A protein and the small-molecule ligand that binds it are described below.
Small molecule (SMILES): Nc1ncnc2c1c(OC(F)F)nn2[C@@H]1O[C@H](COS(=O)(=O)NC(=O)[C@@H](N)Cc2ccc(O)cc2)[C@@H](O)[C@H]1O

Sequence of chain 1.A:
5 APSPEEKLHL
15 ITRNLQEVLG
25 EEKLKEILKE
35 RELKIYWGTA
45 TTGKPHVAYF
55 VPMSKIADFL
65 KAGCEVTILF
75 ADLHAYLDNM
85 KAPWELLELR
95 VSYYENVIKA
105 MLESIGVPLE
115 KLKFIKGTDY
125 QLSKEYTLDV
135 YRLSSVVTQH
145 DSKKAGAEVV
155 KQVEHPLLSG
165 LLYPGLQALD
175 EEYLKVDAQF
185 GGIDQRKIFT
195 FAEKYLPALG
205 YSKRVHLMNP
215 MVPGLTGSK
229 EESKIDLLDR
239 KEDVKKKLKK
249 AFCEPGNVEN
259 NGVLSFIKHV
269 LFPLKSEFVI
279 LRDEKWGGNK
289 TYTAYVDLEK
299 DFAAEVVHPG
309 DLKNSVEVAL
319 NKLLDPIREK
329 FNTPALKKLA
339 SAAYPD

Binding-site contacts:
Ligand atom O21 contacts residue THR43 of chain 1.A at 3.3 Å (h-bond).
Ligand atom C28 contacts residue GLN183 of chain 1.A at 3.4 Å.
Ligand atom N33 contacts residue GLN171 of chain 1.A at 2.8 Å (h-bond).
Ligand atom C31 contacts residue ASP174 of chain 1.A at 3.3 Å.
Ligand atom N33 contacts residue GLN189 of chain 1.A at 2.8 Å (h-bond).
Ligand atom C24 contacts residue TYR167 of chain 1.A at 3.5 Å (hydrophobic).
Ligand atom C25 contacts residue ALA44 of chain 1.A at 3.6 Å (hydrophobic).
Ligand atom F12 contacts residue HIS50 of chain 1.A at 3.0 Å.
Ligand atom O34 contacts residue GLN189 of chain 1.A at 3.3 Å (h-bond).
Ligand atom O39 contacts residue ASP188 of chain 1.A at 2.7 Å (salt-bridge).
Ligand atom O30 contacts residue ASP174 of chain 1.A at 2.5 Å (salt-bridge).
Ligand atom N33 contacts residue TYR167 of chain 1.A at 2.8 Å (h-bond).
Ligand atom N22 contacts residue ALA44 of chain 1.A at 3.6 Å (h-bond).
Ligand atom C29 contacts residue GLN171 of chain 1.A at 3.5 Å.
Ligand atom O30 contacts residue TYR40 of chain 1.A at 2.7 Å (h-bond).
Ligand atom C07 contacts residue MET215 of chain 1.A at 3.6 Å (hydrophobic).
Ligand atom O39 contacts residue GLY186 of chain 1.A at 3.0 Å (h-bond).
Ligand atom N03 contacts residue VAL216 of chain 1.A at 3.0 Å (h-bond).
Ligand atom O30 contacts residue LEU73 of chain 1.A at 3.3 Å.
Ligand atom F11 contacts residue TYR53 of chain 1.A at 3.0 Å.
Ligand atom F11 contacts residue HIS50 of chain 1.A at 3.4 Å.
Ligand atom C32 contacts residue HIS78 of chain 1.A at 3.6 Å.
Ligand atom C31 contacts residue HIS78 of chain 1.A at 3.5 Å.
Ligand atom C24 contacts residue GLN189 of chain 1.A at 3.2 Å.
Ligand atom O37 contacts residue GLY185 of chain 1.A at 3.4 Å.
Ligand atom N01 contacts residue VAL216 of chain 1.A at 3.0 Å (h-bond).
Ligand atom O16 contacts residue TRP41 of chain 1.A at 3.5 Å (h-bond).
Ligand atom O21 contacts residue ALA44 of chain 1.A at 3.1 Å (h-bond).
Ligand atom C27 contacts residue GLN171 of chain 1.A at 3.5 Å.
Ligand atom C28 contacts residue GLN171 of chain 1.A at 3.6 Å.
Ligand atom O19 contacts residue THR43 of chain 1.A at 3.3 Å (h-bond).
Ligand atom C32 contacts residue ALA75 of chain 1.A at 3.4 Å (hydrophobic).
Ligand atom O34 contacts residue VAL153 of chain 1.A at 3.5 Å.
Ligand atom C04 contacts residue PRO214 of chain 1.A at 3.2 Å (hydrophobic).
Ligand atom C27 contacts residue GLY42 of chain 1.A at 3.5 Å.
Ligand atom O37 contacts residue GLY186 of chain 1.A at 3.0 Å (h-bond).
Ligand atom O34 contacts residue TYR167 of chain 1.A at 3.4 Å (h-bond).
Ligand atom C29 contacts residue LEU73 of chain 1.A at 3.5 Å (hydrophobic).
Ligand atom C29 contacts residue ASP174 of chain 1.A at 3.3 Å.
Ligand atom C17 contacts residue TRP41 of chain 1.A at 3.5 Å (hydrophobic).